Sequence of chain 28.G:
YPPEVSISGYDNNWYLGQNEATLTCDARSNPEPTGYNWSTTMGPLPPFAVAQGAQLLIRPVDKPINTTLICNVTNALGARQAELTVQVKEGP

Binding-site contacts:
Ligand atom C1 contacts residue ALA79 of chain 28.G at 4.3 Å (hydrophobic).
Ligand atom C4 contacts residue ASN72 of chain 28.G at 4.3 Å.
Ligand atom N2 contacts residue ASN72 of chain 28.G at 3.2 Å (h-bond).
Ligand atom C1 contacts residue ASN72 of chain 28.G at 1.5 Å.
Ligand atom C7 contacts residue GLN81 of chain 28.G at 3.8 Å.
Ligand atom C3 contacts residue ASN72 of chain 28.G at 4.0 Å.
Ligand atom O7 contacts residue GLN81 of chain 28.G at 3.9 Å.
Ligand atom C2 contacts residue ASN72 of chain 28.G at 2.6 Å.
Ligand atom C7 contacts residue ASN72 of chain 28.G at 3.5 Å.
Ligand atom C6 contacts residue THR74 of chain 28.G at 3.7 Å.
Ligand atom O7 contacts residue ASN72 of chain 28.G at 3.3 Å (h-bond).
Ligand atom C5 contacts residue ASN72 of chain 28.G at 3.7 Å.
Ligand atom C8 contacts residue GLN81 of chain 28.G at 3.2 Å.
Ligand atom N2 contacts residue GLN81 of chain 28.G at 4.3 Å.
Ligand atom O5 contacts residue THR74 of chain 28.G at 4.0 Å.
Ligand atom O5 contacts residue ASN72 of chain 28.G at 2.4 Å (h-bond).
Ligand atom C5 contacts residue THR74 of chain 28.G at 3.9 Å.

This protein binds this small molecule.
Small molecule (SMILES): CC(=O)N[C@@H]1[C@@H](O)[C@H](O)[C@@H](CO)O[C@H]1O